Sequence of chain 1.E:
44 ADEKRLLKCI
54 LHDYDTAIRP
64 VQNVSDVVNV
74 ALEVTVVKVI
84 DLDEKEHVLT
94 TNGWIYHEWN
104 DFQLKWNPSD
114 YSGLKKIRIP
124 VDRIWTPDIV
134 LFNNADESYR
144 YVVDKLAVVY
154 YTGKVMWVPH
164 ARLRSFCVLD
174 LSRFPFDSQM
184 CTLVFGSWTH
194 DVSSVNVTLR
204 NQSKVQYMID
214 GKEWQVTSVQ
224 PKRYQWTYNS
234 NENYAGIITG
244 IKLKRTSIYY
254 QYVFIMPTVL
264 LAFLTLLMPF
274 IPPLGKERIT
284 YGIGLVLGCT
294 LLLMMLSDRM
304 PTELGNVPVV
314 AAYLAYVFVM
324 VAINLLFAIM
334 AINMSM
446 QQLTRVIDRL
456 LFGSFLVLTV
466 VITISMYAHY

Binding-site contacts:
Ligand atom N2 contacts residue ASN199 of chain 1.E at 2.9 Å (h-bond).
Ligand atom C1 contacts residue ASN199 of chain 1.E at 1.4 Å.
Ligand atom O7 contacts residue ASN199 of chain 1.E at 3.9 Å.
Ligand atom C2 contacts residue ARG226 of chain 1.E at 4.5 Å.
Ligand atom N2 contacts residue VAL195 of chain 1.E at 4.3 Å.
Ligand atom C1 contacts residue ARG226 of chain 1.E at 3.4 Å.
Ligand atom C7 contacts residue VAL70 of chain 1.E at 4.4 Å (hydrophobic).
Ligand atom C2 contacts residue ASN199 of chain 1.E at 2.5 Å.
Ligand atom C8 contacts residue VAL70 of chain 1.E at 4.3 Å (hydrophobic).
Ligand atom C3 contacts residue ASN199 of chain 1.E at 3.8 Å.
Ligand atom O5 contacts residue ASN199 of chain 1.E at 2.4 Å (h-bond).
Ligand atom C4 contacts residue ASN199 of chain 1.E at 4.2 Å.
Ligand atom C7 contacts residue ASN199 of chain 1.E at 3.6 Å.
Ligand atom C8 contacts residue VAL195 of chain 1.E at 3.6 Å (hydrophobic).
Ligand atom O7 contacts residue VAL70 of chain 1.E at 4.1 Å.
Ligand atom O5 contacts residue ARG226 of chain 1.E at 3.1 Å (salt-bridge).
Ligand atom C5 contacts residue ARG226 of chain 1.E at 3.5 Å.
Ligand atom C6 contacts residue ARG226 of chain 1.E at 3.9 Å.
Ligand atom C5 contacts residue ASN199 of chain 1.E at 3.7 Å.

This small molecule binds to this protein.
Small molecule (SMILES): CC(=O)N[C@@H]1[C@@H](O)[C@H](O)[C@@H](CO)O[C@H]1O